Sequence of chain 1.G:
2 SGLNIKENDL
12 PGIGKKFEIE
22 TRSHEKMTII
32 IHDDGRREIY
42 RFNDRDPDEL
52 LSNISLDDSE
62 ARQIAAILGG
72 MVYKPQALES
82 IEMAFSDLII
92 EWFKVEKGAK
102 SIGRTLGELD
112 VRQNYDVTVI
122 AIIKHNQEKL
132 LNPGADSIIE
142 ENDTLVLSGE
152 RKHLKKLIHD

This protein binds this small molecule.
Small molecule (SMILES): Nc1ncnc2c1ncn2[C@@H]1O[C@@H]2CO[P](=O)(O)O[C@H]3[C@@H](O)[C@H](n4cnc5c(N)ncnc54)O[C@@H]3CO[P](=O)(O)O[C@H]2[C@H]1O

Binding-site contacts:
Ligand atom N71 contacts residue GLY135 of chain 1.H at 3.5 Å.
Ligand atom C2 contacts residue VAL112 of chain 1.G at 3.5 Å (hydrophobic).
Ligand atom O2P1 contacts residue ALA136 of chain 1.H at 3.5 Å.
Ligand atom O1P contacts residue ARG113 of chain 1.H at 2.9 Å (salt-bridge).
Ligand atom O2'1 contacts residue ARG113 of chain 1.H at 3.4 Å (salt-bridge).
Ligand atom O2P contacts residue ALA136 of chain 1.G at 3.3 Å.
Ligand atom C1'1 contacts residue LEU107 of chain 1.H at 3.5 Å (hydrophobic).
Ligand atom C21 contacts residue VAL118 of chain 1.H at 3.5 Å (hydrophobic).
Ligand atom N3 contacts residue VAL112 of chain 1.G at 3.6 Å.
Ligand atom C21 contacts residue ARG113 of chain 1.H at 3.5 Å.
Ligand atom C8 contacts residue ARG113 of chain 1.H at 3.4 Å.
Ligand atom C2 contacts residue VAL120 of chain 1.G at 3.6 Å (hydrophobic).
Ligand atom C2 contacts residue ARG113 of chain 1.G at 3.4 Å.
Ligand atom O4'1 contacts residue GLY108 of chain 1.H at 3.3 Å.
Ligand atom O2' contacts residue ARG113 of chain 1.G at 3.6 Å (salt-bridge).
Ligand atom C2 contacts residue VAL118 of chain 1.G at 3.6 Å (hydrophobic).
Ligand atom O3'1 contacts residue ASP111 of chain 1.H at 3.4 Å (salt-bridge).
Ligand atom C81 contacts residue ALA136 of chain 1.H at 3.5 Å (hydrophobic).
Ligand atom O2' contacts residue GLN114 of chain 1.G at 2.9 Å (h-bond).
Ligand atom O2P contacts residue GLN114 of chain 1.H at 3.1 Å (h-bond).
Ligand atom O2'1 contacts residue ASP111 of chain 1.H at 2.7 Å (salt-bridge).
Ligand atom N7 contacts residue ARG113 of chain 1.H at 3.3 Å (salt-bridge).
Ligand atom N61 contacts residue PRO134 of chain 1.H at 3.0 Å (h-bond).
Ligand atom N11 contacts residue VAL120 of chain 1.H at 3.0 Å (h-bond).
Ligand atom N3 contacts residue ARG113 of chain 1.G at 3.0 Å (salt-bridge).
Ligand atom N6 contacts residue PRO134 of chain 1.G at 2.9 Å (h-bond).
Ligand atom O2'1 contacts residue GLN114 of chain 1.H at 3.2 Å (h-bond).
Ligand atom C1' contacts residue LEU107 of chain 1.G at 3.5 Å (hydrophobic).
Ligand atom O3' contacts residue ASP111 of chain 1.G at 3.6 Å (salt-bridge).
Ligand atom C8 contacts residue ALA136 of chain 1.G at 3.6 Å (hydrophobic).
Ligand atom N1 contacts residue VAL120 of chain 1.G at 3.0 Å (h-bond).
Ligand atom O2' contacts residue ASP111 of chain 1.G at 2.7 Å (salt-bridge).
Ligand atom C2' contacts residue ASP111 of chain 1.G at 3.6 Å.
Ligand atom N31 contacts residue ARG113 of chain 1.H at 3.1 Å (salt-bridge).
Ligand atom O4' contacts residue GLY108 of chain 1.G at 3.3 Å.
Ligand atom O1P1 contacts residue ARG113 of chain 1.G at 3.4 Å.
Ligand atom N7 contacts residue GLY135 of chain 1.G at 3.6 Å.
Ligand atom C4' contacts residue ASP111 of chain 1.G at 3.4 Å.
Ligand atom N6 contacts residue VAL120 of chain 1.G at 3.0 Å (h-bond).
Ligand atom N61 contacts residue VAL120 of chain 1.H at 2.9 Å (h-bond).

Sequence of chain 1.H:
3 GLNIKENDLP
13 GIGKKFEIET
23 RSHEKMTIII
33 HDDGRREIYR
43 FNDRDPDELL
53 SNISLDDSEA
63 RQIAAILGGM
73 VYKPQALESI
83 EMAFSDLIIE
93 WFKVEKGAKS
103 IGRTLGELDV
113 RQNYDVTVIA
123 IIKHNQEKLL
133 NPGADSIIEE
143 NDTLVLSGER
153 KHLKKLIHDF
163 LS